Sequence of chain 1.C:
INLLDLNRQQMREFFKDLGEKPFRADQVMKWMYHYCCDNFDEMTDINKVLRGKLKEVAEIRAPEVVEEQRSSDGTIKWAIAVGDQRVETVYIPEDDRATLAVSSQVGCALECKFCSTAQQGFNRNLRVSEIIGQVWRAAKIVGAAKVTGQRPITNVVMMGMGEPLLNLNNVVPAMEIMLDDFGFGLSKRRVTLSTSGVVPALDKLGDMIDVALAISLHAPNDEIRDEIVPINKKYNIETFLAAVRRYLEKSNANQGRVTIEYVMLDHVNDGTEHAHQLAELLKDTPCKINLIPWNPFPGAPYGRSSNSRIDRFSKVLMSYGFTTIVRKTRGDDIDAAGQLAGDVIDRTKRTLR

This small molecule binds to this protein.
Small molecule (SMILES): CSCC[C@H](N)C(=O)O

Binding-site contacts:
Ligand atom C contacts residue SER213 of chain 1.C at 3.7 Å.
Ligand atom OXT contacts residue SF41 of chain 1.M at 4.1 Å.
Ligand atom C contacts residue GLU180 of chain 1.C at 4.0 Å.
Ligand atom CG contacts residue 5AD1 of chain 1.N at 3.9 Å.
Ligand atom CB contacts residue GLY179 of chain 1.C at 3.6 Å.
Ligand atom SD contacts residue 5AD1 of chain 1.N at 3.6 Å.
Ligand atom C contacts residue SER233 of chain 1.C at 3.2 Å.
Ligand atom OXT contacts residue THR212 of chain 1.C at 3.4 Å.
Ligand atom O contacts residue 5AD1 of chain 1.N at 3.5 Å (h-bond).
Ligand atom CB contacts residue SER211 of chain 1.C at 3.5 Å.
Ligand atom N contacts residue SF41 of chain 1.M at 1.9 Å.
Ligand atom O contacts residue SER233 of chain 1.C at 3.3 Å (h-bond).
Ligand atom N contacts residue GLY179 of chain 1.C at 3.0 Å (h-bond).
Ligand atom CA contacts residue GLU180 of chain 1.C at 3.4 Å.
Ligand atom N contacts residue GLU180 of chain 1.C at 3.4 Å (salt-bridge).
Ligand atom C contacts residue 5AD1 of chain 1.N at 4.1 Å.
Ligand atom CB contacts residue SF41 of chain 1.M at 3.8 Å.
Ligand atom CE contacts residue SF41 of chain 1.M at 3.3 Å.
Ligand atom CB contacts residue MET175 of chain 1.C at 3.7 Å (hydrophobic).
Ligand atom CG contacts residue SF41 of chain 1.M at 3.6 Å.
Ligand atom SD contacts residue SF41 of chain 1.M at 2.4 Å.
Ligand atom CB contacts residue PRO181 of chain 1.C at 4.0 Å (hydrophobic).
Ligand atom O contacts residue SF41 of chain 1.M at 2.1 Å.
Ligand atom C contacts residue THR212 of chain 1.C at 4.1 Å.
Ligand atom CA contacts residue SF41 of chain 1.M at 2.9 Å.
Ligand atom OXT contacts residue SER211 of chain 1.C at 2.5 Å (h-bond).
Ligand atom O contacts residue SER213 of chain 1.C at 3.2 Å (h-bond).
Ligand atom CA contacts residue GLY179 of chain 1.C at 3.7 Å.
Ligand atom OXT contacts residue 5AD1 of chain 1.N at 3.8 Å.
Ligand atom CG contacts residue GLY177 of chain 1.C at 3.5 Å.
Ligand atom OXT contacts residue SER233 of chain 1.C at 2.5 Å (h-bond).
Ligand atom OXT contacts residue SER213 of chain 1.C at 3.8 Å.
Ligand atom CG contacts residue MET176 of chain 1.C at 3.8 Å (hydrophobic).
Ligand atom CA contacts residue SER211 of chain 1.C at 3.6 Å.
Ligand atom C contacts residue SF41 of chain 1.M at 2.9 Å.
Ligand atom CA contacts residue PRO181 of chain 1.C at 4.0 Å (hydrophobic).
Ligand atom CE contacts residue GLY177 of chain 1.C at 3.5 Å.
Ligand atom CE contacts residue CYS132 of chain 1.C at 4.2 Å (hydrophobic).
Ligand atom C contacts residue SER211 of chain 1.C at 3.5 Å.
Ligand atom CG contacts residue GLY179 of chain 1.C at 3.8 Å.